The protein below binds the small molecule below.
Small molecule (SMILES): CC(=O)N[C@@H]1[C@@H](O)[C@H](O)[C@@H](CO)O[C@H]1O

Sequence of chain 1.B:
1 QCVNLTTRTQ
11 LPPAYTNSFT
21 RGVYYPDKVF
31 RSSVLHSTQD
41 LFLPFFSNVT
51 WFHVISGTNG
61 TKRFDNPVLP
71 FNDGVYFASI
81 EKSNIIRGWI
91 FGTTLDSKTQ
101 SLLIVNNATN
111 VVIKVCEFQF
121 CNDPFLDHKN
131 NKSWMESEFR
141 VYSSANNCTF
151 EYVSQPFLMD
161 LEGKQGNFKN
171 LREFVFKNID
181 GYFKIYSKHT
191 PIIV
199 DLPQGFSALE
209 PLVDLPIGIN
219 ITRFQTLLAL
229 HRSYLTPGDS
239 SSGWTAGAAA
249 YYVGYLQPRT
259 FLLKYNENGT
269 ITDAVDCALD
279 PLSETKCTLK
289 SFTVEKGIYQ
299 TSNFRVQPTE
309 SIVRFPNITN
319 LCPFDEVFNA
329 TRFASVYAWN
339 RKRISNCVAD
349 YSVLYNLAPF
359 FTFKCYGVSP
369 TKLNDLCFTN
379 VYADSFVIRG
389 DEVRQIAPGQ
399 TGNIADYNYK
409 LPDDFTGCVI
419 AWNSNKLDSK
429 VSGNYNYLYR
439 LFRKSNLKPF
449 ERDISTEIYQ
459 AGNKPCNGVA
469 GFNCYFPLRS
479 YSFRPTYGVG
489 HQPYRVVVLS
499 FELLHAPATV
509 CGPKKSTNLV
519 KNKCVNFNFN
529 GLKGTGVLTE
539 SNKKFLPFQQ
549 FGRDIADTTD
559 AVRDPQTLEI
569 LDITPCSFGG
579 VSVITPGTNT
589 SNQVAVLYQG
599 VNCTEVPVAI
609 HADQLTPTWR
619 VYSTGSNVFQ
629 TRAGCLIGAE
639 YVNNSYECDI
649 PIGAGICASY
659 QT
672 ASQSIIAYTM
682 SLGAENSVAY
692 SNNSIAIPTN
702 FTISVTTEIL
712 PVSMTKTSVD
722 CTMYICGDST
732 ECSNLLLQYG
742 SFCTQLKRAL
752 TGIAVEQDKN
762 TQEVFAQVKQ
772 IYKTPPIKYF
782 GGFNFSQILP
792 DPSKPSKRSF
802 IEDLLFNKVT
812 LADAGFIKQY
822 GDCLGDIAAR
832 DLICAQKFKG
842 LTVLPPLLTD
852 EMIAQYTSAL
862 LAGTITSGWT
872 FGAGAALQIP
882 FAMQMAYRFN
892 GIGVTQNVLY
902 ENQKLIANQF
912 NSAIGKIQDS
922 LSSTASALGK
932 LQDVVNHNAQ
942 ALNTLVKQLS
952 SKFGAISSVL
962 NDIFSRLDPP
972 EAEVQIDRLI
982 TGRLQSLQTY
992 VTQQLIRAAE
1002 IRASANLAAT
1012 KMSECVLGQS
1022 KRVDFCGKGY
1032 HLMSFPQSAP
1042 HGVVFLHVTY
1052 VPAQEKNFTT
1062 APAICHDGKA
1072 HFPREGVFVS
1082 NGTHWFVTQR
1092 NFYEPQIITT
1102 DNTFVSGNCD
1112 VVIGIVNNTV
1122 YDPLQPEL

Binding-site contacts:
Ligand atom C5 contacts residue ASN327 of chain 1.B at 3.6 Å.
Ligand atom C8 contacts residue ASN327 of chain 1.B at 3.5 Å.
Ligand atom N2 contacts residue ASP323 of chain 1.B at 3.5 Å (salt-bridge).
Ligand atom O7 contacts residue PHE326 of chain 1.B at 4.5 Å.
Ligand atom C8 contacts residue PHE322 of chain 1.B at 3.6 Å (hydrophobic).
Ligand atom N2 contacts residue ASN327 of chain 1.B at 2.4 Å (h-bond).
Ligand atom C8 contacts residue PHE326 of chain 1.B at 4.2 Å (hydrophobic).
Ligand atom O7 contacts residue ASN354 of chain 1.B at 3.8 Å.
Ligand atom C8 contacts residue ASP323 of chain 1.B at 3.3 Å.
Ligand atom O7 contacts residue ASN327 of chain 1.B at 3.9 Å.
Ligand atom C2 contacts residue ASN327 of chain 1.B at 2.5 Å.
Ligand atom O5 contacts residue ASN327 of chain 1.B at 2.3 Å (h-bond).
Ligand atom C7 contacts residue ASN327 of chain 1.B at 3.1 Å.
Ligand atom O7 contacts residue LEU355 of chain 1.B at 4.2 Å.
Ligand atom C7 contacts residue ASP323 of chain 1.B at 3.9 Å.
Ligand atom C3 contacts residue ASN327 of chain 1.B at 3.9 Å.
Ligand atom C1 contacts residue ASN327 of chain 1.B at 1.4 Å.
Ligand atom C4 contacts residue ASN327 of chain 1.B at 4.2 Å.